Binding-site contacts:
Ligand atom OAC contacts residue SER136 of chain 2.A at 3.1 Å (h-bond).
Ligand atom CAS contacts residue VAL108 of chain 2.A at 3.5 Å (hydrophobic).
Ligand atom CBF contacts residue TRP74 of chain 2.A at 3.4 Å (hydrophobic).
Ligand atom CAO contacts residue TRP74 of chain 2.A at 3.3 Å (hydrophobic).
Ligand atom CAG contacts residue PHE112 of chain 2.A at 3.2 Å (hydrophobic).
Ligand atom OAD contacts residue MET1 of chain 2.A at 3.2 Å.
Ligand atom CAW contacts residue TRP74 of chain 2.A at 3.4 Å (hydrophobic).
Ligand atom CAR contacts residue TYR83 of chain 2.A at 3.3 Å (hydrophobic).
Ligand atom CBC contacts residue HIS105 of chain 2.A at 3.3 Å.
Ligand atom CAJ contacts residue TYR83 of chain 2.A at 3.1 Å (hydrophobic).
Ligand atom OBH contacts residue TRP74 of chain 2.A at 3.2 Å (h-bond).
Ligand atom OAC contacts residue ARG138 of chain 2.A at 2.7 Å (salt-bridge).
Ligand atom CAF contacts residue SER111 of chain 2.A at 3.1 Å.
Ligand atom OAD contacts residue TYR2 of chain 2.A at 2.9 Å (h-bond).
Ligand atom CAK contacts residue TYR2 of chain 2.A at 3.5 Å (hydrophobic).
Ligand atom CAT contacts residue ARG138 of chain 2.A at 3.4 Å.
Ligand atom CAF contacts residue MET40 of chain 2.A at 3.5 Å (hydrophobic).
Ligand atom CAI contacts residue PHE97 of chain 2.A at 3.6 Å (hydrophobic).
Ligand atom CBJ contacts residue SER136 of chain 2.A at 3.2 Å.
Ligand atom CAP contacts residue LEU148 of chain 2.A at 3.4 Å (hydrophobic).
Ligand atom CAE contacts residue SER111 of chain 2.A at 3.4 Å.
Ligand atom CAH contacts residue LEU148 of chain 2.A at 3.6 Å (hydrophobic).
Ligand atom CAJ contacts residue SER111 of chain 2.A at 2.9 Å.
Ligand atom CBP contacts residue ARG138 of chain 2.A at 3.5 Å.
Ligand atom OAA contacts residue PRO118 of chain 2.A at 3.6 Å.
Ligand atom CAG contacts residue MET40 of chain 2.A at 3.5 Å (hydrophobic).
Ligand atom OAA contacts residue TYR134 of chain 2.A at 2.7 Å (h-bond).
Ligand atom CAK contacts residue PHE112 of chain 2.A at 3.2 Å (hydrophobic).
Ligand atom OAB contacts residue ARG138 of chain 2.A at 2.8 Å (salt-bridge).
Ligand atom CBK contacts residue ARG138 of chain 2.A at 3.3 Å.
Ligand atom CAF contacts residue TYR83 of chain 2.A at 3.5 Å (hydrophobic).
Ligand atom CBN contacts residue SER111 of chain 2.A at 3.0 Å.
Ligand atom CAK contacts residue SER111 of chain 2.A at 3.3 Å.
Ligand atom OAB contacts residue ARG116 of chain 2.A at 2.8 Å (salt-bridge).
Ligand atom CBL contacts residue TRP74 of chain 2.A at 3.4 Å (hydrophobic).
Ligand atom OAA contacts residue SER136 of chain 2.A at 2.6 Å (h-bond).
Ligand atom CAG contacts residue SER111 of chain 2.A at 3.3 Å.
Ligand atom CAY contacts residue VAL108 of chain 2.A at 3.5 Å (hydrophobic).
Ligand atom CAX contacts residue TYR83 of chain 2.A at 3.4 Å (hydrophobic).
Ligand atom CAE contacts residue MET40 of chain 2.A at 3.2 Å (hydrophobic).

Sequence of chain 2.A:
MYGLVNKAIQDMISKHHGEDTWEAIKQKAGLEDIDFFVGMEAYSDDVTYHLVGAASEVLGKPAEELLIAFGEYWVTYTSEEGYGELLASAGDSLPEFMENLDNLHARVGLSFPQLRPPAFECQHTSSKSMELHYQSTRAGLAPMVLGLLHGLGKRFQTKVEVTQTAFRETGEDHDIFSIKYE

The small molecule below binds the protein below.
Small molecule (SMILES): O=C(O)CCCCN(CCc1ccccc1OCc1ccc(-c2ccc(Oc3ccccc3)cc2)cc1)Cc1ccc(C(=O)O)cc1

Sequence of chain 3.A:
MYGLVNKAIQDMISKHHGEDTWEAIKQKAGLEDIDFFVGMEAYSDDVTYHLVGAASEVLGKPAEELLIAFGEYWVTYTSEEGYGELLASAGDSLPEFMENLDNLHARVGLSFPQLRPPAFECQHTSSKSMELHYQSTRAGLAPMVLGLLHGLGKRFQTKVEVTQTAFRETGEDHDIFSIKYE